A small-molecule ligand and the protein it binds are described below.
Small molecule (SMILES): O=P(O)(O)OC[C@H]1O[C@](O)(COP(=O)(O)O)[C@@H](O)[C@@H]1O

Binding-site contacts:
Ligand atom O3 contacts residue ARG432 of chain 1.G at 2.6 Å (salt-bridge).
Ligand atom O4P contacts residue THR348 of chain 1.G at 3.4 Å (h-bond).
Ligand atom P2 contacts residue THR349 of chain 1.G at 3.7 Å.
Ligand atom O4 contacts residue GLY436 of chain 1.G at 3.7 Å.
Ligand atom P2 contacts residue SER435 of chain 1.G at 3.1 Å.
Ligand atom O5P contacts residue ARG352 of chain 1.G at 3.8 Å.
Ligand atom O1 contacts residue GLY434 of chain 1.G at 3.7 Å.
Ligand atom C3 contacts residue ARG432 of chain 1.G at 3.4 Å.
Ligand atom C6 contacts residue THR438 of chain 1.G at 3.4 Å.
Ligand atom C6 contacts residue LEU347 of chain 1.G at 3.6 Å (hydrophobic).
Ligand atom O6 contacts residue THR349 of chain 1.G at 3.2 Å (h-bond).
Ligand atom P2 contacts residue SER353 of chain 1.G at 3.6 Å.
Ligand atom O2P contacts residue THR349 of chain 1.G at 3.8 Å.
Ligand atom C4 contacts residue GLY434 of chain 1.G at 3.2 Å.
Ligand atom O2 contacts residue GLY430 of chain 1.G at 3.5 Å (h-bond).
Ligand atom P2 contacts residue THR348 of chain 1.G at 3.5 Å.
Ligand atom O4 contacts residue GLY434 of chain 1.G at 2.5 Å (h-bond).
Ligand atom C3 contacts residue GLY434 of chain 1.G at 3.4 Å.
Ligand atom O6P contacts residue SER435 of chain 1.G at 2.8 Å (h-bond).
Ligand atom O4 contacts residue THR438 of chain 1.G at 3.4 Å (h-bond).
Ligand atom O5 contacts residue LEU347 of chain 1.G at 3.8 Å.
Ligand atom O3 contacts residue GLY430 of chain 1.G at 3.1 Å.
Ligand atom O6P contacts residue GLY436 of chain 1.G at 2.8 Å (h-bond).
Ligand atom O2 contacts residue LEU347 of chain 1.G at 3.5 Å.
Ligand atom O6 contacts residue SER435 of chain 1.G at 3.6 Å.
Ligand atom O1P contacts residue GLY434 of chain 1.G at 2.9 Å (h-bond).
Ligand atom O5P contacts residue SER353 of chain 1.G at 2.6 Å (h-bond).
Ligand atom O2P contacts residue ARG405 of chain 1.G at 2.8 Å (salt-bridge).
Ligand atom O4P contacts residue SER435 of chain 1.G at 2.5 Å (h-bond).
Ligand atom O4P contacts residue THR350 of chain 1.G at 2.7 Å (h-bond).
Ligand atom O3P contacts residue ARG405 of chain 1.G at 3.1 Å (salt-bridge).
Ligand atom O3P contacts residue TRP398 of chain 1.G at 2.8 Å (h-bond).
Ligand atom C5 contacts residue GLY434 of chain 1.G at 3.3 Å.
Ligand atom C6 contacts residue SER353 of chain 1.G at 3.7 Å.
Ligand atom O6 contacts residue THR348 of chain 1.G at 3.6 Å.
Ligand atom O5P contacts residue THR348 of chain 1.G at 2.6 Å (h-bond).
Ligand atom O4P contacts residue THR349 of chain 1.G at 3.2 Å (h-bond).
Ligand atom O4 contacts residue TYR437 of chain 1.G at 2.8 Å (h-bond).
Ligand atom P1 contacts residue ARG405 of chain 1.G at 3.6 Å.
Ligand atom O1P contacts residue PRO433 of chain 1.G at 3.6 Å.

Sequence of chain 1.G:
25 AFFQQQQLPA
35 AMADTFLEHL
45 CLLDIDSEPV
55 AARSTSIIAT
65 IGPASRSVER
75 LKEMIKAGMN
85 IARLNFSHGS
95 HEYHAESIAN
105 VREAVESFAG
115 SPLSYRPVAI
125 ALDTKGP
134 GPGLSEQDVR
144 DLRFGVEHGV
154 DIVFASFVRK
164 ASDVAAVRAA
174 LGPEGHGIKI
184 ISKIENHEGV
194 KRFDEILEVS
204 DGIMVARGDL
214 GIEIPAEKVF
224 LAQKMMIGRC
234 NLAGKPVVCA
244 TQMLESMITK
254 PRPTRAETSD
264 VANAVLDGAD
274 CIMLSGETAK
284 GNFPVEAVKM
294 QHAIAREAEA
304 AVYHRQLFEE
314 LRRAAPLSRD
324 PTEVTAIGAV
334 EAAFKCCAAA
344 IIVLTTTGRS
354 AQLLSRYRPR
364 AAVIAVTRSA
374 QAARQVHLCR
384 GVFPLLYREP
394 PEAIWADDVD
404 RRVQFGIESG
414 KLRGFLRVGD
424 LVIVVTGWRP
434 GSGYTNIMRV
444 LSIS